Sequence of chain 1.D:
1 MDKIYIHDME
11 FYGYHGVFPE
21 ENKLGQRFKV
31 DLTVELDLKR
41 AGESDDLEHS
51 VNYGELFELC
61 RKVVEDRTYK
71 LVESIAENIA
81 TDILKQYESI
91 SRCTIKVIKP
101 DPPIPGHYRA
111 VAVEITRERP

Sequence of chain 1.F:
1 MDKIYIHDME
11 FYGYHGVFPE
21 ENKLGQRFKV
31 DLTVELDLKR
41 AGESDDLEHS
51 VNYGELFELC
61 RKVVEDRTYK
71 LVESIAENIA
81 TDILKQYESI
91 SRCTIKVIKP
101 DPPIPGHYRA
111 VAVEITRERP

Binding-site contacts:
Ligand atom O4 contacts residue VAL17 of chain 1.F at 2.9 Å (h-bond).
Ligand atom C11 contacts residue TYR53 of chain 1.D at 3.4 Å (hydrophobic).
Ligand atom C10 contacts residue ASN52 of chain 1.D at 3.8 Å.
Ligand atom N7 contacts residue GLU73 of chain 1.F at 2.8 Å (salt-bridge).
Ligand atom N6 contacts residue LEU47 of chain 1.D at 3.8 Å.
Ligand atom O4 contacts residue GLU21 of chain 1.F at 2.6 Å (salt-bridge).
Ligand atom N4 contacts residue TYR53 of chain 1.D at 3.6 Å.
Ligand atom C3 contacts residue ASN52 of chain 1.D at 3.4 Å.
Ligand atom C6 contacts residue LEU47 of chain 1.D at 3.6 Å (hydrophobic).
Ligand atom C2 contacts residue TYR53 of chain 1.D at 3.3 Å (hydrophobic).
Ligand atom N5 contacts residue VAL51 of chain 1.D at 3.6 Å.
Ligand atom C6 contacts residue VAL51 of chain 1.D at 3.7 Å (hydrophobic).
Ligand atom C8 contacts residue GLU73 of chain 1.F at 3.6 Å.
Ligand atom N4 contacts residue ASN52 of chain 1.D at 2.7 Å (h-bond).
Ligand atom O4 contacts residue GLY16 of chain 1.F at 3.7 Å.
Ligand atom C6 contacts residue TYR53 of chain 1.D at 3.6 Å (hydrophobic).
Ligand atom C11 contacts residue LYS99 of chain 1.F at 3.5 Å.
Ligand atom C8 contacts residue VAL72 of chain 1.F at 4.0 Å (hydrophobic).
Ligand atom C8 contacts residue TYR53 of chain 1.D at 3.5 Å (hydrophobic).
Ligand atom N6 contacts residue VAL51 of chain 1.D at 2.8 Å (h-bond).
Ligand atom C8 contacts residue LEU71 of chain 1.F at 3.9 Å (hydrophobic).
Ligand atom O4 contacts residue LYS99 of chain 1.F at 3.0 Å (salt-bridge).
Ligand atom N6 contacts residue GLU73 of chain 1.F at 2.7 Å (salt-bridge).
Ligand atom C2 contacts residue VAL17 of chain 1.F at 3.6 Å (hydrophobic).
Ligand atom O8 contacts residue GLU73 of chain 1.F at 3.6 Å (salt-bridge).
Ligand atom N6 contacts residue SER50 of chain 1.D at 3.4 Å (h-bond).
Ligand atom O8 contacts residue LEU71 of chain 1.F at 3.2 Å.
Ligand atom N1 contacts residue VAL17 of chain 1.F at 3.6 Å.
Ligand atom C11 contacts residue GLU21 of chain 1.F at 3.5 Å.
Ligand atom N1 contacts residue TYR53 of chain 1.D at 3.2 Å (h-bond).
Ligand atom O8 contacts residue VAL72 of chain 1.F at 3.0 Å (h-bond).
Ligand atom N5 contacts residue LEU47 of chain 1.D at 3.5 Å.
Ligand atom C6 contacts residue GLU73 of chain 1.F at 3.5 Å.
Ligand atom N7 contacts residue VAL72 of chain 1.F at 4.0 Å.
Ligand atom N5 contacts residue ASN52 of chain 1.D at 3.6 Å.
Ligand atom N7 contacts residue TYR53 of chain 1.D at 3.8 Å.
Ligand atom C9 contacts residue TYR53 of chain 1.D at 3.3 Å (hydrophobic).
Ligand atom N5 contacts residue TYR53 of chain 1.D at 3.3 Å (h-bond).
Ligand atom N6 contacts residue ILE4 of chain 1.D at 3.9 Å.
Ligand atom C10 contacts residue TYR53 of chain 1.D at 3.4 Å (hydrophobic).

This small molecule binds to this protein.
Small molecule (SMILES): Nc1nc2c(c(=O)[nH]1)N=C(CO)CN2